Sequence of chain 1.B:
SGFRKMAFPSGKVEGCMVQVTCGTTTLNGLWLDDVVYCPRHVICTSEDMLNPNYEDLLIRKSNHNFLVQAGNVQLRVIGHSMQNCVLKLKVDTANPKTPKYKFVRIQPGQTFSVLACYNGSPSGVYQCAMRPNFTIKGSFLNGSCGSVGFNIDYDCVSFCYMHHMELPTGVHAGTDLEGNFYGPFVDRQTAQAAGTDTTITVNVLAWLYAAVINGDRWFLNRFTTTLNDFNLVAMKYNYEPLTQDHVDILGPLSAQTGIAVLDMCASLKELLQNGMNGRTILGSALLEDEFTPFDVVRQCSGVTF

Binding-site contacts:
Ligand atom C17 contacts residue PHE140 of chain 1.B at 3.7 Å (hydrophobic).
Ligand atom O2 contacts residue MET165 of chain 1.B at 3.3 Å.
Ligand atom C14 contacts residue HIS163 of chain 1.B at 3.3 Å.
Ligand atom C16 contacts residue LEU141 of chain 1.B at 3.8 Å (hydrophobic).
Ligand atom O2 contacts residue GLU166 of chain 1.B at 3.1 Å (salt-bridge).
Ligand atom C24 contacts residue MET49 of chain 1.B at 3.8 Å (hydrophobic).
Ligand atom C28 contacts residue MET165 of chain 1.B at 3.6 Å (hydrophobic).
Ligand atom N4 contacts residue HIS163 of chain 1.B at 2.8 Å (h-bond).
Ligand atom O contacts residue SER1 of chain 1.A at 3.3 Å (h-bond).
Ligand atom C14 contacts residue MET165 of chain 1.B at 3.9 Å (hydrophobic).
Ligand atom N4 contacts residue SER144 of chain 1.B at 3.7 Å.
Ligand atom C15 contacts residue PHE140 of chain 1.B at 3.6 Å (hydrophobic).
Ligand atom C16 contacts residue GLU166 of chain 1.B at 3.8 Å.
Ligand atom CL contacts residue ASP187 of chain 1.B at 3.4 Å.
Ligand atom C27 contacts residue HIS164 of chain 1.B at 3.3 Å.
Ligand atom C4 contacts residue GLU166 of chain 1.B at 3.1 Å.
Ligand atom C17 contacts residue GLU166 of chain 1.B at 3.6 Å.
Ligand atom N4 contacts residue GLU166 of chain 1.B at 3.7 Å.
Ligand atom C15 contacts residue GLU166 of chain 1.B at 3.5 Å.
Ligand atom C17 contacts residue LEU141 of chain 1.B at 3.6 Å (hydrophobic).
Ligand atom C28 contacts residue MET49 of chain 1.B at 3.7 Å (hydrophobic).
Ligand atom CL contacts residue MET165 of chain 1.B at 3.8 Å.
Ligand atom C14 contacts residue GLU166 of chain 1.B at 3.6 Å.
Ligand atom C18 contacts residue ASN142 of chain 1.B at 3.7 Å.
Ligand atom C7 contacts residue GLU166 of chain 1.B at 3.5 Å.
Ligand atom C10 contacts residue DMS1 of chain 1.S at 3.8 Å.
Ligand atom C25 contacts residue ARG188 of chain 1.B at 3.7 Å.
Ligand atom C27 contacts residue HIS41 of chain 1.B at 3.9 Å.
Ligand atom C contacts residue GLU166 of chain 1.B at 3.6 Å.
Ligand atom N3 contacts residue CYS145 of chain 1.B at 3.8 Å.
Ligand atom C25 contacts residue MET165 of chain 1.B at 3.5 Å (hydrophobic).
Ligand atom CL contacts residue HIS41 of chain 1.B at 3.6 Å.
Ligand atom N contacts residue GLU166 of chain 1.B at 3.3 Å (salt-bridge).
Ligand atom C15 contacts residue LEU141 of chain 1.B at 3.9 Å (hydrophobic).
Ligand atom C17 contacts residue ASN142 of chain 1.B at 3.7 Å.
Ligand atom CL contacts residue HIS164 of chain 1.B at 3.8 Å.
Ligand atom C25 contacts residue MET49 of chain 1.B at 3.4 Å (hydrophobic).
Ligand atom O contacts residue GLU166 of chain 1.B at 2.5 Å (salt-bridge).
Ligand atom C27 contacts residue MET165 of chain 1.B at 3.6 Å (hydrophobic).
Ligand atom C22 contacts residue GLN189 of chain 1.B at 3.5 Å.

The small molecule below binds the protein below.
Small molecule (SMILES): C[C@H](NC(=O)CN1Cc2ccc(Cl)cc2[C@H](C(=O)Nc2cncc3ccccc23)C1)c1ccc([N+](=O)[O-])cc1

Sequence of chain 1.A:
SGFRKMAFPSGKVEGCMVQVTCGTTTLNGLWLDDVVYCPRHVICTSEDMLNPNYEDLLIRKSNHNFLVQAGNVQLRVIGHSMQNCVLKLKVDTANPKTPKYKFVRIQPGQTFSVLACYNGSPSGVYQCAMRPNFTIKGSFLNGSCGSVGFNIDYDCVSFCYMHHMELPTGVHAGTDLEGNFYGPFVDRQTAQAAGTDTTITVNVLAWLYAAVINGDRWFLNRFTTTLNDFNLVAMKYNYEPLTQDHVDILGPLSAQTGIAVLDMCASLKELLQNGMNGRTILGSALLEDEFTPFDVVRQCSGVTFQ